This protein binds this small molecule.
Small molecule (SMILES): OCc1ccc(Oc2ccc(Cl)cc2Cl)c(O)c1

Binding-site contacts:
Ligand atom C6 contacts residue ILE228 of chain 2.A at 3.9 Å (hydrophobic).
Ligand atom O15 contacts residue PRO219 of chain 2.A at 3.5 Å.
Ligand atom O15 contacts residue ILE274 of chain 2.A at 4.0 Å.
Ligand atom O18 contacts residue LYS190 of chain 2.A at 3.9 Å.
Ligand atom O18 contacts residue NAD1 of chain 2.C at 2.6 Å (h-bond).
Ligand atom C3 contacts residue TYR172 of chain 2.A at 3.8 Å (hydrophobic).
Ligand atom C9 contacts residue ALA224 of chain 2.A at 3.5 Å (hydrophobic).
Ligand atom C10 contacts residue ALA122 of chain 2.A at 3.6 Å (hydrophobic).
Ligand atom CL16 contacts residue ASN123 of chain 2.A at 3.8 Å.
Ligand atom CL17 contacts residue ALA122 of chain 2.A at 3.6 Å.
Ligand atom C12 contacts residue VAL127 of chain 2.A at 4.0 Å (hydrophobic).
Ligand atom CL16 contacts residue VAL127 of chain 2.A at 3.9 Å.
Ligand atom C8 contacts residue ALA224 of chain 2.A at 4.0 Å (hydrophobic).
Ligand atom O7 contacts residue NAD1 of chain 2.C at 3.1 Å.
Ligand atom C9 contacts residue ALA122 of chain 2.A at 3.7 Å (hydrophobic).
Ligand atom C5 contacts residue ALA225 of chain 2.A at 3.7 Å (hydrophobic).
Ligand atom C9 contacts residue NAD1 of chain 2.C at 4.1 Å.
Ligand atom O18 contacts residue TYR182 of chain 2.A at 2.5 Å (h-bond).
Ligand atom C14 contacts residue NAD1 of chain 2.C at 3.5 Å.
Ligand atom CL17 contacts residue NAD1 of chain 2.C at 3.5 Å.
Ligand atom C3 contacts residue NAD1 of chain 2.C at 3.4 Å.
Ligand atom C14 contacts residue PHE273 of chain 2.A at 3.9 Å (hydrophobic).
Ligand atom CL17 contacts residue ALA224 of chain 2.A at 3.4 Å.
Ligand atom O15 contacts residue NAD1 of chain 2.C at 3.0 Å (h-bond).
Ligand atom O15 contacts residue PHE273 of chain 2.A at 4.0 Å.
Ligand atom CL16 contacts residue ALA124 of chain 2.A at 3.5 Å.
Ligand atom C5 contacts residue ILE228 of chain 2.A at 3.8 Å (hydrophobic).
Ligand atom C10 contacts residue ALA224 of chain 2.A at 3.8 Å (hydrophobic).
Ligand atom C4 contacts residue NAD1 of chain 2.C at 3.3 Å.
Ligand atom C2 contacts residue TYR182 of chain 2.A at 3.5 Å (hydrophobic).
Ligand atom C8 contacts residue NAD1 of chain 2.C at 3.8 Å.
Ligand atom C6 contacts residue NAD1 of chain 2.C at 3.4 Å.
Ligand atom C12 contacts residue MET186 of chain 2.A at 4.0 Å (hydrophobic).
Ligand atom C14 contacts residue TYR172 of chain 2.A at 3.5 Å (hydrophobic).
Ligand atom C13 contacts residue ILE228 of chain 2.A at 3.9 Å (hydrophobic).
Ligand atom C1 contacts residue NAD1 of chain 2.C at 3.4 Å.
Ligand atom C6 contacts residue ALA225 of chain 2.A at 3.7 Å (hydrophobic).
Ligand atom C3 contacts residue TYR182 of chain 2.A at 3.4 Å (hydrophobic).
Ligand atom C5 contacts residue NAD1 of chain 2.C at 3.1 Å.
Ligand atom C2 contacts residue NAD1 of chain 2.C at 3.5 Å.

Sequence of chain 2.A:
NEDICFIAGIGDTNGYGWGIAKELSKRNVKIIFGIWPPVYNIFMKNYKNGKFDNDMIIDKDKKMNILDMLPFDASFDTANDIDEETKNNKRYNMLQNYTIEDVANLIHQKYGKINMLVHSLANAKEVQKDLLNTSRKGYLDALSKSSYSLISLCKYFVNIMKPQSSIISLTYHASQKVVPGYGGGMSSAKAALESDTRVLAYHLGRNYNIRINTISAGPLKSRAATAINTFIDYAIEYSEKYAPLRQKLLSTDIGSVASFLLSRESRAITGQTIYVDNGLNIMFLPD